The protein below binds the small molecule below.
Small molecule (SMILES): Nc1nc(=O)c2ncn([C@@H]3O[C@H](CO[P](=O)(O)O[C@H]4[C@@H](O)[C@H](n5cnc6c(N)ncnc65)O[C@@H]4CO[P](=O)(O)O[C@H]4[C@@H](O)[C@H](n5cnc6c(=O)nc(N)[nH]c65)O[C@@H]4CO[P](=O)(O)O[C@H]4[C@@H](O)[C@H](n5cnc6c(N)ncnc65)O[C@@H]4CO[P](=O)(O)O[C@H]4[C@@H](O)[C@H](n5cnc6c(=O)nc(N)[nH]c65)O[C@@H]4CO[P](=O)(O)O[C@H]4[C@@H](O)[C@H](n5cnc6c(=O)nc(N)[nH]c65)O[C@@H]4COP(=O)=O)[C@@H](O[P](=O)(O)OC[C@H]4O[C@@H](n5cnc6c(=O)nc(N)[nH]c65)[C@H](O)[C@@H]4O[P](=O)(O)OC[C@H]4O[C@@H](n5ccc(=O)[nH]c5=O)[C@H](O)[C@@H]4O[P](=O)(O)OC[C@H]4O[C@@H](n5cnc6c(N)ncnc65)[C@H](O)[C@@H]4O)[C@H]3O)c2[nH]1

Sequence of chain 1.D:
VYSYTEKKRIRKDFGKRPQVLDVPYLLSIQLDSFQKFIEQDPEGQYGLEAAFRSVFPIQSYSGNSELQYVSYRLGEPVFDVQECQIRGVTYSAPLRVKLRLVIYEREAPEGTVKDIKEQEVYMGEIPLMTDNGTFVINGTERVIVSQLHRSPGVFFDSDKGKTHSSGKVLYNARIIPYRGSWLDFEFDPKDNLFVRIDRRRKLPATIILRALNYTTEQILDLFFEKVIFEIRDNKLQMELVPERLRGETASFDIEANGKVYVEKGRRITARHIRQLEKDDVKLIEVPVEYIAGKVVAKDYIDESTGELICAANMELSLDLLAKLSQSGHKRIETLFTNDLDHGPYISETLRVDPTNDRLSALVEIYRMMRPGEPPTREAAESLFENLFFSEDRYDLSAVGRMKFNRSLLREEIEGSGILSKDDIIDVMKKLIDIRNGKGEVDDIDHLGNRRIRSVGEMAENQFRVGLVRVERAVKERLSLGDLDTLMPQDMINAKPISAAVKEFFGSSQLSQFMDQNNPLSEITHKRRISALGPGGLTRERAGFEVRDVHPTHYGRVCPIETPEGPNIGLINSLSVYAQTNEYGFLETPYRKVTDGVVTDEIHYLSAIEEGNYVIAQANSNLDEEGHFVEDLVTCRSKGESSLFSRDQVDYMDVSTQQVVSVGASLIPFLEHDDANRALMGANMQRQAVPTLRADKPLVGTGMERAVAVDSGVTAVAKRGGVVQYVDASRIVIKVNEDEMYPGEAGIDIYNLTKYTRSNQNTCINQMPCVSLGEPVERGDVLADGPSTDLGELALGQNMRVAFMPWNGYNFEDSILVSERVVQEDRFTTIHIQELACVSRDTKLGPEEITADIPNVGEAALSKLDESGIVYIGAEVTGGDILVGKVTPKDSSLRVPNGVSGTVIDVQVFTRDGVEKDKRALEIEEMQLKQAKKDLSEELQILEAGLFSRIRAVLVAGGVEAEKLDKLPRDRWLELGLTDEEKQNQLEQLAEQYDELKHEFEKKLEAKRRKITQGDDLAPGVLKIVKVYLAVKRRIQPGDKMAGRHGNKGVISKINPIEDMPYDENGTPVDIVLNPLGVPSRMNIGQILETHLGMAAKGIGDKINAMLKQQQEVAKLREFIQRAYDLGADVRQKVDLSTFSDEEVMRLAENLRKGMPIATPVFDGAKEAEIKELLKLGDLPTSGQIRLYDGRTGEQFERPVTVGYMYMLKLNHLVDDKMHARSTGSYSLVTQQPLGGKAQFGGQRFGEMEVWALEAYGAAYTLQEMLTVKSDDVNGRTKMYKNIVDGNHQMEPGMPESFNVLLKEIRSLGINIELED

Sequence of chain 1.E:
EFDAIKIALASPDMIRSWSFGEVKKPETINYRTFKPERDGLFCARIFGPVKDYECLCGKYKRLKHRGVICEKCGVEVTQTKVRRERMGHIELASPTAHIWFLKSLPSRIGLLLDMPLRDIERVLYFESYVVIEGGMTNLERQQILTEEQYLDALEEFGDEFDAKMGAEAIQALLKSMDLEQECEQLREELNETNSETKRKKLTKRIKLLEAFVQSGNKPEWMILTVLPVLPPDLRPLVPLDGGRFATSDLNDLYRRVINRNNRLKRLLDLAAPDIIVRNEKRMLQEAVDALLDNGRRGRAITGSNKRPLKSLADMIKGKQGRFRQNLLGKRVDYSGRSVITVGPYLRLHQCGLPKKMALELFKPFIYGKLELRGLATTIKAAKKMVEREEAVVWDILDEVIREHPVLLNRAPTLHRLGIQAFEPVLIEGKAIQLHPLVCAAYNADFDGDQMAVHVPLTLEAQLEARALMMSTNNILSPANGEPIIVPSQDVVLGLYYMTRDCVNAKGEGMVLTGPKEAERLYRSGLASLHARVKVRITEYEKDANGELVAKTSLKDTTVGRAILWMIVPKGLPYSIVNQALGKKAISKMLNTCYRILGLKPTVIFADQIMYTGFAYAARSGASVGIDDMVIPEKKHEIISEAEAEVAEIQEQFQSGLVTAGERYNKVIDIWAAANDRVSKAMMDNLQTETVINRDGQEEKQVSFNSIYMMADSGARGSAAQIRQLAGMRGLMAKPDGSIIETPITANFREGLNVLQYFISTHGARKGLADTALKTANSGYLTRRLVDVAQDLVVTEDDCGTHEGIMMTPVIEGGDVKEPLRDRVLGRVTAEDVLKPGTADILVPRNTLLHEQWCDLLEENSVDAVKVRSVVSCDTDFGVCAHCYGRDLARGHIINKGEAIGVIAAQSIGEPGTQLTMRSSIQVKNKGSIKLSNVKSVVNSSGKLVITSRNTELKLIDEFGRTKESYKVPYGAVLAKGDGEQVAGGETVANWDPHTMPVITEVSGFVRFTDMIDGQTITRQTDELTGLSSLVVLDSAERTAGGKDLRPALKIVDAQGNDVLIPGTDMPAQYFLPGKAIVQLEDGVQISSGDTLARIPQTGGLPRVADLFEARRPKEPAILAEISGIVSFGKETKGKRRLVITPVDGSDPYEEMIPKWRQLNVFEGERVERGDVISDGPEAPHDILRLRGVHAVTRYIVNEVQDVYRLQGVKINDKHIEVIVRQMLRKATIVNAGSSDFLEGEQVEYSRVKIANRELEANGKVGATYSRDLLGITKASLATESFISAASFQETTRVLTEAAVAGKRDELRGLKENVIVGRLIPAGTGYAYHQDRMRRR

Binding-site contacts:
Ligand atom P contacts residue ARG540 of chain 1.D at 3.3 Å.
Ligand atom OP1 contacts residue PRO564 of chain 1.D at 3.3 Å.
Ligand atom O3' contacts residue ASP462 of chain 1.E at 3.1 Å (salt-bridge).
Ligand atom O2' contacts residue SER509 of chain 1.D at 3.7 Å.
Ligand atom C2' contacts residue MG1 of chain 1.K at 3.1 Å.
Ligand atom C4' contacts residue ASP464 of chain 1.E at 3.3 Å.
Ligand atom O3' contacts residue GLN510 of chain 1.D at 3.1 Å (h-bond).
Ligand atom O2' contacts residue ARG322 of chain 1.E at 3.1 Å (salt-bridge).
Ligand atom OP1 contacts residue LYS1065 of chain 1.D at 2.9 Å (salt-bridge).
Ligand atom OP2 contacts residue ILE572 of chain 1.D at 3.7 Å.
Ligand atom C2' contacts residue ARG425 of chain 1.E at 3.6 Å.
Ligand atom O5' contacts residue ARG540 of chain 1.D at 3.5 Å (salt-bridge).
Ligand atom O3' contacts residue MG1 of chain 1.K at 2.0 Å.
Ligand atom O3' contacts residue ASP460 of chain 1.E at 3.8 Å.
Ligand atom C3' contacts residue ASP464 of chain 1.E at 3.5 Å.
Ligand atom OP1 contacts residue LYS1073 of chain 1.D at 3.0 Å (salt-bridge).
Ligand atom OP2 contacts residue ASN568 of chain 1.D at 3.6 Å (h-bond).
Ligand atom C4' contacts residue HIS1237 of chain 1.D at 3.7 Å.
Ligand atom OP1 contacts residue GLN688 of chain 1.D at 3.6 Å.
Ligand atom O2' contacts residue ASP464 of chain 1.E at 2.3 Å (salt-bridge).
Ligand atom O2' contacts residue ARG425 of chain 1.E at 2.5 Å (salt-bridge).
Ligand atom O2' contacts residue GLN513 of chain 1.D at 3.8 Å.
Ligand atom OP1 contacts residue ARG540 of chain 1.D at 2.5 Å (salt-bridge).
Ligand atom P contacts residue GLN510 of chain 1.D at 3.5 Å.
Ligand atom OP2 contacts residue ARG540 of chain 1.D at 2.9 Å (salt-bridge).
Ligand atom O3' contacts residue GLN688 of chain 1.D at 3.2 Å (h-bond).
Ligand atom C3' contacts residue MG1 of chain 1.K at 3.0 Å.
Ligand atom OP2 contacts residue LEU533 of chain 1.D at 3.5 Å.
Ligand atom O2' contacts residue MG1 of chain 1.K at 2.3 Å.
Ligand atom OP1 contacts residue GLN513 of chain 1.D at 3.1 Å (h-bond).
Ligand atom O3' contacts residue ASP464 of chain 1.E at 3.2 Å (salt-bridge).
Ligand atom C5' contacts residue GLN510 of chain 1.D at 3.1 Å.
Ligand atom C2' contacts residue ASP464 of chain 1.E at 3.4 Å.
Ligand atom P contacts residue LYS1065 of chain 1.D at 3.6 Å.
Ligand atom O5' contacts residue GLN510 of chain 1.D at 3.7 Å.
Ligand atom C4' contacts residue MG1 of chain 1.K at 3.6 Å.
Ligand atom O3' contacts residue LYS1065 of chain 1.D at 3.2 Å (salt-bridge).
Ligand atom C5' contacts residue HIS1237 of chain 1.D at 3.6 Å.
Ligand atom O2' contacts residue HIS1237 of chain 1.D at 3.5 Å.
Ligand atom OP1 contacts residue GLN510 of chain 1.D at 2.9 Å (h-bond).